Binding-site contacts:
Ligand atom O4' contacts residue ARG283 of chain 1.B at 3.5 Å.
Ligand atom N1 contacts residue GLU282 of chain 1.B at 3.7 Å.
Ligand atom C5 contacts residue GLU282 of chain 1.B at 3.8 Å.
Ligand atom O1A contacts residue LYS14 of chain 1.B at 3.7 Å.
Ligand atom O3G contacts residue THR236 of chain 1.B at 2.9 Å (h-bond).
Ligand atom O1G contacts residue ARG283 of chain 1.B at 2.7 Å (salt-bridge).
Ligand atom N3B contacts residue ARG283 of chain 1.B at 3.3 Å (salt-bridge).
Ligand atom N7 contacts residue LYS16 of chain 1.B at 3.1 Å.
Ligand atom O2B contacts residue LYS14 of chain 1.B at 2.3 Å (salt-bridge).
Ligand atom O1B contacts residue THR15 of chain 1.B at 3.1 Å (h-bond).
Ligand atom O1G contacts residue SER10 of chain 1.B at 2.4 Å (h-bond).
Ligand atom O2B contacts residue GLY13 of chain 1.B at 3.0 Å (h-bond).
Ligand atom O2G contacts residue MG1 of chain 1.H at 2.1 Å.
Ligand atom C2 contacts residue GLU282 of chain 1.B at 3.3 Å.
Ligand atom C5 contacts residue LYS16 of chain 1.B at 3.7 Å.
Ligand atom O1A contacts residue GLY13 of chain 1.B at 3.5 Å.
Ligand atom O3G contacts residue LYS14 of chain 1.B at 3.1 Å (salt-bridge).
Ligand atom C8 contacts residue LYS16 of chain 1.B at 3.4 Å.
Ligand atom O1G contacts residue MET656 of chain 1.B at 3.6 Å.
Ligand atom O3A contacts residue GLY13 of chain 1.B at 2.9 Å (h-bond).
Ligand atom N3 contacts residue GLU282 of chain 1.B at 3.0 Å (salt-bridge).
Ligand atom N6 contacts residue LYS16 of chain 1.B at 3.2 Å (salt-bridge).
Ligand atom O3' contacts residue GLY600 of chain 1.B at 3.3 Å.
Ligand atom PB contacts residue LYS14 of chain 1.B at 3.4 Å.
Ligand atom O1B contacts residue MG1 of chain 1.H at 2.0 Å.
Ligand atom O2A contacts residue MG1 of chain 1.H at 3.2 Å.
Ligand atom O2B contacts residue SER12 of chain 1.B at 3.3 Å (h-bond).
Ligand atom N3B contacts residue GLY11 of chain 1.B at 2.8 Å (h-bond).
Ligand atom O1A contacts residue LYS16 of chain 1.B at 2.8 Å (salt-bridge).
Ligand atom PG contacts residue SER10 of chain 1.B at 3.4 Å.
Ligand atom O3G contacts residue SER10 of chain 1.B at 3.4 Å.
Ligand atom PG contacts residue MG1 of chain 1.H at 3.4 Å.
Ligand atom C4' contacts residue ARG283 of chain 1.B at 3.5 Å.
Ligand atom C5' contacts residue ARG283 of chain 1.B at 3.2 Å.
Ligand atom O3A contacts residue LYS14 of chain 1.B at 3.5 Å (salt-bridge).
Ligand atom N3B contacts residue SER10 of chain 1.B at 3.7 Å.
Ligand atom PG contacts residue ARG283 of chain 1.B at 3.6 Å.
Ligand atom O1A contacts residue THR15 of chain 1.B at 3.0 Å (h-bond).
Ligand atom PB contacts residue MG1 of chain 1.H at 3.4 Å.
Ligand atom PB contacts residue GLY13 of chain 1.B at 3.6 Å.

The protein below binds the small molecule below.
Small molecule (SMILES): Nc1ncnc2c1ncn2[C@@H]1O[C@H](CO[P](=O)(O)O[P](=O)(O)NP(=O)(O)O)[C@@H](O)[C@H]1O

Sequence of chain 1.B:
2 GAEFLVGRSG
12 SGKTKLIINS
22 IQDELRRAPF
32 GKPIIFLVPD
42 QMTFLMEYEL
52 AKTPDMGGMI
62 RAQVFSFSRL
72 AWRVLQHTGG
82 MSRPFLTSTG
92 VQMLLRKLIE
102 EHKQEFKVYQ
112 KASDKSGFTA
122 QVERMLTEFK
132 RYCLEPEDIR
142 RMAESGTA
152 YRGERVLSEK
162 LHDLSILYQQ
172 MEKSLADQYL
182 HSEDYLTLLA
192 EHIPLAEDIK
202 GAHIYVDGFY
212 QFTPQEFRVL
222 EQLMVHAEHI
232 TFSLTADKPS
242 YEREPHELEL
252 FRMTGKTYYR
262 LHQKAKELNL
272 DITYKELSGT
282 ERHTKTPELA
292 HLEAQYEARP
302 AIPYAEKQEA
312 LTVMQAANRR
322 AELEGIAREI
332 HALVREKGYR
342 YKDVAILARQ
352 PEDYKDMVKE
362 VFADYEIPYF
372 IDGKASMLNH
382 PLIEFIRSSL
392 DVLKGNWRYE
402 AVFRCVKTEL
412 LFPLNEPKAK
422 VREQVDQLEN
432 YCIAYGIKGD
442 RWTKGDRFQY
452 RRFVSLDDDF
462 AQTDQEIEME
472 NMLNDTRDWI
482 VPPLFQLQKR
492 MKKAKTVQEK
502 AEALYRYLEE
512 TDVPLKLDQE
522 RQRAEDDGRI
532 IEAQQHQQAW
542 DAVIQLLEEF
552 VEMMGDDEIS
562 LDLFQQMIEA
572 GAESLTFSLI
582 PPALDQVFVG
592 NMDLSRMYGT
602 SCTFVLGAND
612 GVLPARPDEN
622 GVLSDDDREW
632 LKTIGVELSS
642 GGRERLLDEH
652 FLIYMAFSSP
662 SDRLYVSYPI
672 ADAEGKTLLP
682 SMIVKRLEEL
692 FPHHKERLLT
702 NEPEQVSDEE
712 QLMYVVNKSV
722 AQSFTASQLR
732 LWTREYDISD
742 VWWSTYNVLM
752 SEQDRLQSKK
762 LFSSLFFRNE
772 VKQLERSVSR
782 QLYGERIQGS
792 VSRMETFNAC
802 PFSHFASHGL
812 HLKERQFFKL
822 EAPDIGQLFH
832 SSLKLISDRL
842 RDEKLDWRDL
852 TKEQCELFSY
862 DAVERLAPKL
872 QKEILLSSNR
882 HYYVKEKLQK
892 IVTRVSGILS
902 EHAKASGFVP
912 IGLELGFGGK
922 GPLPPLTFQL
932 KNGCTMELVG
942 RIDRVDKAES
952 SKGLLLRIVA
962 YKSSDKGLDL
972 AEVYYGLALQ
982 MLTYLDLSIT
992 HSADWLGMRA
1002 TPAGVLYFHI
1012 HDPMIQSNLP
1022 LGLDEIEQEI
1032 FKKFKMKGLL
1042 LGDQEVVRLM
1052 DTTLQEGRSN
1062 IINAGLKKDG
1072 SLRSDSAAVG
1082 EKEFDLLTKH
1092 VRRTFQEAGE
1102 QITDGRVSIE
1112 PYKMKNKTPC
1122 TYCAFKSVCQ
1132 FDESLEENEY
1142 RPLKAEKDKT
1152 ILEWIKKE